The small molecule below binds the protein below.
Small molecule (SMILES): C/C=C(C)/C=C/C=C[C@H](OC)[C@@H](C)[C@@H](OC)[C@@H](C)CCc1oc2c(O)c(OC)cc(OC)c2c(=O)c1C

Sequence of chain 1.O:
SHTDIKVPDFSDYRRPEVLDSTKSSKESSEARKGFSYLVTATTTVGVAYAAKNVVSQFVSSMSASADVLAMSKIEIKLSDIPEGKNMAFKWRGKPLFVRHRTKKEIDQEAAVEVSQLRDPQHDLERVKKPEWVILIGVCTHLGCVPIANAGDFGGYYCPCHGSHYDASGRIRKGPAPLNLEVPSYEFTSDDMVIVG

Sequence of chain 1.C:
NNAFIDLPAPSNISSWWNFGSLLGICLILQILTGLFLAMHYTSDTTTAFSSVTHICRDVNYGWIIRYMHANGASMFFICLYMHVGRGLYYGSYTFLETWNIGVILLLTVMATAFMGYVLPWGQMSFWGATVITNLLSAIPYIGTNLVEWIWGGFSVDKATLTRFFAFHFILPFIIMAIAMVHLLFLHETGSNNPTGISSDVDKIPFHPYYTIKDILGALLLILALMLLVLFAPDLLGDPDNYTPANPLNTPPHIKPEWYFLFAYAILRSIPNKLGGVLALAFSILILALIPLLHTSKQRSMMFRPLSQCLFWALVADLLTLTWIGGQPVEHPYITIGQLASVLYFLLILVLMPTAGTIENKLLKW

Binding-site contacts:
Ligand atom C4A contacts residue PRO270 of chain 1.C at 3.7 Å (hydrophobic).
Ligand atom C22 contacts residue PHE274 of chain 1.C at 3.5 Å (hydrophobic).
Ligand atom O5 contacts residue TYR278 of chain 1.C at 3.6 Å.
Ligand atom C18 contacts residue PHE128 of chain 1.C at 3.5 Å (hydrophobic).
Ligand atom C15 contacts residue ILE146 of chain 1.C at 3.8 Å (hydrophobic).
Ligand atom C22 contacts residue ALA277 of chain 1.C at 3.9 Å (hydrophobic).
Ligand atom C24 contacts residue PHE128 of chain 1.C at 3.9 Å (hydrophobic).
Ligand atom C20 contacts residue MET129 of chain 1.C at 3.6 Å (hydrophobic).
Ligand atom O1 contacts residue ILE146 of chain 1.C at 3.5 Å.
Ligand atom O14 contacts residue MET124 of chain 1.C at 3.7 Å.
Ligand atom C19 contacts residue PHE128 of chain 1.C at 3.8 Å (hydrophobic).
Ligand atom O4 contacts residue VAL145 of chain 1.C at 3.6 Å.
Ligand atom O5 contacts residue HIS161 of chain 1.O at 3.3 Å (h-bond).
Ligand atom O7 contacts residue GLY142 of chain 1.C at 3.5 Å.
Ligand atom C4 contacts residue TYR278 of chain 1.C at 3.5 Å (hydrophobic).
Ligand atom O12 contacts residue LEU294 of chain 1.C at 3.8 Å.
Ligand atom O8 contacts residue PRO270 of chain 1.C at 3.8 Å.
Ligand atom C8 contacts residue PRO270 of chain 1.C at 3.5 Å (hydrophobic).
Ligand atom O7 contacts residue GLU271 of chain 1.C at 3.5 Å (salt-bridge).
Ligand atom C25 contacts residue LEU121 of chain 1.C at 3.4 Å (hydrophobic).
Ligand atom O8 contacts residue ILE146 of chain 1.C at 3.5 Å.
Ligand atom C8A contacts residue PRO270 of chain 1.C at 3.7 Å (hydrophobic).
Ligand atom C5M contacts residue HIS161 of chain 1.O at 3.8 Å.
Ligand atom C7 contacts residue GLY142 of chain 1.C at 3.8 Å.
Ligand atom O8 contacts residue PHE274 of chain 1.C at 3.7 Å.
Ligand atom O4 contacts residue HIS161 of chain 1.O at 2.7 Å (h-bond).
Ligand atom O4 contacts residue TYR278 of chain 1.C at 3.2 Å.
Ligand atom C8 contacts residue ILE146 of chain 1.C at 3.8 Å (hydrophobic).
Ligand atom C16 contacts residue ILE146 of chain 1.C at 3.8 Å (hydrophobic).
Ligand atom C7M contacts residue MET138 of chain 1.C at 3.7 Å (hydrophobic).
Ligand atom C9 contacts residue PHE274 of chain 1.C at 3.9 Å (hydrophobic).
Ligand atom O5 contacts residue VAL145 of chain 1.C at 3.5 Å.
Ligand atom O14 contacts residue ALA125 of chain 1.C at 3.8 Å.
Ligand atom C5M contacts residue VAL145 of chain 1.C at 3.6 Å (hydrophobic).
Ligand atom C5M contacts residue CYS160 of chain 1.O at 3.4 Å (hydrophobic).
Ligand atom O8 contacts residue GLU271 of chain 1.C at 2.6 Å (salt-bridge).
Ligand atom C7M contacts residue LYS269 of chain 1.C at 3.6 Å.
Ligand atom C21 contacts residue MET129 of chain 1.C at 3.5 Å (hydrophobic).
Ligand atom C8 contacts residue GLU271 of chain 1.C at 3.6 Å.
Ligand atom C8A contacts residue ILE146 of chain 1.C at 3.8 Å (hydrophobic).